Binding-site contacts:
Ligand atom C8 contacts residue VAL291 of chain 1.A at 4.2 Å (hydrophobic).
Ligand atom O5 contacts residue ASN292 of chain 1.A at 3.7 Å.
Ligand atom O5 contacts residue ASN279 of chain 1.A at 2.3 Å (h-bond).
Ligand atom C1 contacts residue VAL291 of chain 1.A at 3.5 Å (hydrophobic).
Ligand atom C7 contacts residue ASN279 of chain 1.A at 3.3 Å.
Ligand atom C2 contacts residue VAL291 of chain 1.A at 3.9 Å (hydrophobic).
Ligand atom C5 contacts residue ASN292 of chain 1.A at 4.0 Å.
Ligand atom C3 contacts residue VAL291 of chain 1.A at 4.1 Å (hydrophobic).
Ligand atom C5 contacts residue ASN279 of chain 1.A at 3.7 Å.
Ligand atom C1 contacts residue ASN292 of chain 1.A at 3.9 Å.
Ligand atom C8 contacts residue SER39 of chain 1.A at 3.5 Å.
Ligand atom C8 contacts residue GLU69 of chain 1.B at 3.5 Å.
Ligand atom N2 contacts residue VAL291 of chain 1.A at 3.5 Å (h-bond).
Ligand atom O6 contacts residue GLU69 of chain 1.B at 3.7 Å.
Ligand atom C2 contacts residue ASN279 of chain 1.A at 2.4 Å.
Ligand atom C4 contacts residue ASN279 of chain 1.A at 4.2 Å.
Ligand atom C3 contacts residue ASN279 of chain 1.A at 3.8 Å.
Ligand atom C1 contacts residue ASN279 of chain 1.A at 1.4 Å.
Ligand atom O7 contacts residue ASN279 of chain 1.A at 3.1 Å (h-bond).
Ligand atom N2 contacts residue ASN279 of chain 1.A at 3.0 Å (h-bond).
Ligand atom C7 contacts residue VAL291 of chain 1.A at 4.4 Å (hydrophobic).

The protein below binds the small molecule below.
Small molecule (SMILES): CC(=O)N[C@H]1[C@H](O[C@H]2[C@H](O)[C@@H](NC(C)=O)CO[C@@H]2CO)O[C@H](CO)[C@@H](O)[C@@H]1O

Sequence of chain 1.B:
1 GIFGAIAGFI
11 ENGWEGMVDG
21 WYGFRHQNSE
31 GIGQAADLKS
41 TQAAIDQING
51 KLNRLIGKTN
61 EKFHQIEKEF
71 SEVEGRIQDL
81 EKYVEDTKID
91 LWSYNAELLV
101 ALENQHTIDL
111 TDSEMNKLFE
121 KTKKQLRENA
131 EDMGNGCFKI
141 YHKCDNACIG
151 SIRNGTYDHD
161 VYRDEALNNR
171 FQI

Sequence of chain 1.A:
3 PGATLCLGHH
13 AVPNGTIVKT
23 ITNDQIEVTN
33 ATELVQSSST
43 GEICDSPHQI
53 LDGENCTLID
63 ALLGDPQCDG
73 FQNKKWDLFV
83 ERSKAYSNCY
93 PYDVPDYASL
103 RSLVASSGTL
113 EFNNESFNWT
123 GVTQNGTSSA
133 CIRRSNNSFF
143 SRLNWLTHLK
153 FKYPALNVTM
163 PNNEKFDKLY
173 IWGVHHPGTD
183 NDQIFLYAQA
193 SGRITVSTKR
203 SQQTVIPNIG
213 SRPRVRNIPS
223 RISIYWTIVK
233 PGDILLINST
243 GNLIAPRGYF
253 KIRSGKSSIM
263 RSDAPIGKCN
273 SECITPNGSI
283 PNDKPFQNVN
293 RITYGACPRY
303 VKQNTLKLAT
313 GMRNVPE